Sequence of chain 1.B:
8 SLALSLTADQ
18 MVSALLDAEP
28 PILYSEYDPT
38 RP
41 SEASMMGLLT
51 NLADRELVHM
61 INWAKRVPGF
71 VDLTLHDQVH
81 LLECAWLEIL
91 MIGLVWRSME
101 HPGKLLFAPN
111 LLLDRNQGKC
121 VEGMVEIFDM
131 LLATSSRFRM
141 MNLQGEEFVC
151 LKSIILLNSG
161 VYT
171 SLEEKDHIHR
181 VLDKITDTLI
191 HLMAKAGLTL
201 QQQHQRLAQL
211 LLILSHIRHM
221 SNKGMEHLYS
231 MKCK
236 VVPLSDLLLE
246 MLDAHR

The small molecule below binds the protein below.
Small molecule (SMILES): CC[C@H](C)[C@H](NC(=O)[C@@H](N)CCCCN)C(=O)N[C@@H](CC(C)C)C(=O)N[C@@H](CC1=NC=NC1)C(=O)N[C@@H](CCCN=C(N)N)C(=O)N[C@@H](CC(C)C)C(=O)N[C@@H](CC(C)C)C(=O)N[C@@H](CCC(N)=O)C(=O)N[C@H](C=O)CC(=O)O

Binding-site contacts:
Ligand atom C contacts residue LYS65 of chain 1.B at 4.0 Å.
Ligand atom O contacts residue LYS65 of chain 1.B at 3.4 Å (salt-bridge).
Ligand atom CB contacts residue GLU245 of chain 1.B at 3.8 Å.
Ligand atom CG2 contacts residue LEU242 of chain 1.B at 3.8 Å (hydrophobic).
Ligand atom CE contacts residue GLU83 of chain 1.B at 3.5 Å.
Ligand atom CD contacts residue VAL79 of chain 1.B at 3.9 Å (hydrophobic).
Ligand atom CD2 contacts residue MET246 of chain 1.B at 3.7 Å (hydrophobic).
Ligand atom CD1 contacts residue LEU242 of chain 1.B at 3.6 Å (hydrophobic).
Ligand atom C contacts residue ILE61 of chain 1.B at 4.1 Å (hydrophobic).
Ligand atom CG contacts residue GLU245 of chain 1.B at 3.4 Å.
Ligand atom CG contacts residue ILE61 of chain 1.B at 3.7 Å (hydrophobic).
Ligand atom C contacts residue GLU245 of chain 1.B at 3.4 Å.
Ligand atom N contacts residue GLU245 of chain 1.B at 2.7 Å (salt-bridge).
Ligand atom CD1 contacts residue ASP241 of chain 1.B at 3.5 Å.
Ligand atom CD2 contacts residue GLU83 of chain 1.B at 3.6 Å.
Ligand atom O contacts residue LYS65 of chain 1.B at 3.5 Å (salt-bridge).
Ligand atom CB contacts residue GLU245 of chain 1.B at 3.7 Å.
Ligand atom N contacts residue GLU245 of chain 1.B at 3.9 Å.
Ligand atom CD1 contacts residue ILE61 of chain 1.B at 3.6 Å (hydrophobic).
Ligand atom CD1 contacts residue GLU245 of chain 1.B at 3.8 Å.
Ligand atom CD2 contacts residue GLN78 of chain 1.B at 3.8 Å.
Ligand atom CA contacts residue GLU245 of chain 1.B at 3.3 Å.
Ligand atom NZ contacts residue GLU83 of chain 1.B at 2.9 Å (salt-bridge).
Ligand atom N contacts residue ILE61 of chain 1.B at 4.0 Å.
Ligand atom CD2 contacts residue LYS65 of chain 1.B at 4.1 Å.
Ligand atom CD1 contacts residue VAL79 of chain 1.B at 3.7 Å (hydrophobic).
Ligand atom CG1 contacts residue GLU245 of chain 1.B at 3.4 Å.
Ligand atom CE1 contacts residue LEU75 of chain 1.B at 3.4 Å (hydrophobic).
Ligand atom CD2 contacts residue ILE61 of chain 1.B at 3.7 Å (hydrophobic).
Ligand atom CD contacts residue GLU83 of chain 1.B at 3.6 Å.
Ligand atom ND1 contacts residue LEU75 of chain 1.B at 3.0 Å.
Ligand atom CD2 contacts residue LEU82 of chain 1.B at 3.9 Å (hydrophobic).
Ligand atom CA contacts residue VAL79 of chain 1.B at 4.1 Å (hydrophobic).
Ligand atom CB contacts residue LEU242 of chain 1.B at 3.8 Å (hydrophobic).
Ligand atom CA contacts residue GLU245 of chain 1.B at 3.6 Å.
Ligand atom CD1 contacts residue LEU242 of chain 1.B at 3.9 Å (hydrophobic).
Ligand atom CD2 contacts residue VAL79 of chain 1.B at 3.5 Å (hydrophobic).
Ligand atom N contacts residue LEU242 of chain 1.B at 3.9 Å.
Ligand atom C contacts residue LYS65 of chain 1.B at 3.5 Å.
Ligand atom CD1 contacts residue LEU82 of chain 1.B at 3.8 Å (hydrophobic).